Sequence of chain 2.A:
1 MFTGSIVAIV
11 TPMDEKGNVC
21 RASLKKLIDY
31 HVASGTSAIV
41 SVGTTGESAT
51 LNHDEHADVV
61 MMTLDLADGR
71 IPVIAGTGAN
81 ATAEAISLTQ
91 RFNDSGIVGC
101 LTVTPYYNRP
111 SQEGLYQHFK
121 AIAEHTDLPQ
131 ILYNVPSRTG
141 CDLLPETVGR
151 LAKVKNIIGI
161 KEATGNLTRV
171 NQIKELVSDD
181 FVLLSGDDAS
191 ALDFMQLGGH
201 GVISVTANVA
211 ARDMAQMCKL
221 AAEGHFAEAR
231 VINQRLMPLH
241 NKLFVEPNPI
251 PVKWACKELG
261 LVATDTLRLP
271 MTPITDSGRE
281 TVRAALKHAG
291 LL

Sequence of chain 2.B:
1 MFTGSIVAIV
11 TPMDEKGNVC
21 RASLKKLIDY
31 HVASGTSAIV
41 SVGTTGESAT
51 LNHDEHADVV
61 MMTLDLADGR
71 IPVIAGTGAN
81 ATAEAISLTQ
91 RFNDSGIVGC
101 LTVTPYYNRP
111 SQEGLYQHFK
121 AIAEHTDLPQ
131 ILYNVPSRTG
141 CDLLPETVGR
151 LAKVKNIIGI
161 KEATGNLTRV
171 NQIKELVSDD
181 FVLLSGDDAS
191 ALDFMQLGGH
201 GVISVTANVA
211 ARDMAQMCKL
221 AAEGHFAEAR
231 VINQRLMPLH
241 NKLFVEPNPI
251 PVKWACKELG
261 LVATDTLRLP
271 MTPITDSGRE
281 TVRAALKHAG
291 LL

A protein and the small-molecule ligand that binds it are described below.
Small molecule (SMILES): N[C@@H](CCCC[NH3+])C(=O)O

Binding-site contacts:
Ligand atom CD contacts residue ILE86 of chain 2.B at 4.0 Å (hydrophobic).
Ligand atom N contacts residue ALA83 of chain 2.B at 4.1 Å.
Ligand atom NZ contacts residue ILE86 of chain 2.B at 4.1 Å.
Ligand atom N contacts residue LEU269 of chain 2.A at 4.4 Å.
Ligand atom CD contacts residue ALA83 of chain 2.B at 4.4 Å (hydrophobic).
Ligand atom CB contacts residue ILE86 of chain 2.B at 4.2 Å (hydrophobic).
Ligand atom CB contacts residue ALA83 of chain 2.B at 4.1 Å (hydrophobic).
Ligand atom NZ contacts residue ALA83 of chain 2.B at 3.8 Å.
Ligand atom OXT contacts residue LEU269 of chain 2.A at 4.3 Å.
Ligand atom CE contacts residue ALA83 of chain 2.B at 4.2 Å (hydrophobic).
Ligand atom CA contacts residue ALA83 of chain 2.B at 4.5 Å (hydrophobic).